A small-molecule ligand and the protein it binds are described below.
Small molecule (SMILES): CC(=O)N[C@H]1[C@H](O[C@H]2[C@H](O)[C@@H](NC(C)=O)CO[C@@H]2CO)O[C@H](CO)[C@@H](O)[C@@H]1O

Sequence of chain 37.E:
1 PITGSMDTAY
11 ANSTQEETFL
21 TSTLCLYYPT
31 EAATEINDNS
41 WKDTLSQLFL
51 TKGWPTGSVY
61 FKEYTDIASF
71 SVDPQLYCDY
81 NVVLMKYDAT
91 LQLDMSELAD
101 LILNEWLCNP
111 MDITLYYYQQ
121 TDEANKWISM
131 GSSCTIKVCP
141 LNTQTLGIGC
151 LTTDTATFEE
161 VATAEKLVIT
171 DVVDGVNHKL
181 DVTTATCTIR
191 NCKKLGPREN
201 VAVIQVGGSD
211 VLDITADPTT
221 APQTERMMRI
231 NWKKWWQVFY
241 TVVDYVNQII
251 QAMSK

Binding-site contacts:
Ligand atom C1 contacts residue ASN12 of chain 37.E at 2.2 Å.
Ligand atom C2 contacts residue ASN12 of chain 37.E at 3.3 Å.
Ligand atom O5 contacts residue ASN12 of chain 37.E at 2.7 Å (h-bond).
Ligand atom C7 contacts residue ASN12 of chain 37.E at 3.9 Å.
Ligand atom O7 contacts residue ASN12 of chain 37.E at 3.6 Å.
Ligand atom C5 contacts residue ASN12 of chain 37.E at 4.1 Å.
Ligand atom N2 contacts residue ASN12 of chain 37.E at 3.8 Å.